Binding-site contacts:
Ligand atom C3' contacts residue MET286 of chain 1.F at 3.9 Å (hydrophobic).
Ligand atom C6' contacts residue PHE440 of chain 1.F at 3.9 Å (hydrophobic).
Ligand atom C1' contacts residue PHE440 of chain 1.F at 4.1 Å (hydrophobic).
Ligand atom C3 contacts residue ILE398 of chain 1.F at 3.9 Å (hydrophobic).
Ligand atom C1' contacts residue ILE189 of chain 1.F at 4.2 Å (hydrophobic).
Ligand atom C3 contacts residue ILE189 of chain 1.F at 3.9 Å (hydrophobic).
Ligand atom C2 contacts residue ILE189 of chain 1.F at 3.1 Å (hydrophobic).
Ligand atom C2' contacts residue MET228 of chain 1.F at 4.4 Å (hydrophobic).
Ligand atom C2' contacts residue ILE330 of chain 1.F at 3.7 Å (hydrophobic).
Ligand atom C2 contacts residue PRO229 of chain 1.F at 4.1 Å (hydrophobic).
Ligand atom C5' contacts residue ILE189 of chain 1.F at 3.8 Å (hydrophobic).
Ligand atom C5' contacts residue LEU442 of chain 1.F at 4.1 Å (hydrophobic).
Ligand atom O4' contacts residue MET286 of chain 1.F at 4.5 Å.
Ligand atom C3 contacts residue MET228 of chain 1.F at 3.8 Å (hydrophobic).
Ligand atom C1' contacts residue ILE398 of chain 1.F at 4.5 Å (hydrophobic).
Ligand atom C4' contacts residue GLU285 of chain 1.F at 4.4 Å.
Ligand atom O4' contacts residue GLU285 of chain 1.F at 3.2 Å (salt-bridge).
Ligand atom C4' contacts residue LEU442 of chain 1.F at 4.0 Å (hydrophobic).
Ligand atom C3' contacts residue ILE330 of chain 1.F at 3.6 Å (hydrophobic).
Ligand atom C2' contacts residue MET286 of chain 1.F at 4.5 Å (hydrophobic).
Ligand atom C2 contacts residue MET228 of chain 1.F at 4.1 Å (hydrophobic).
Ligand atom C6' contacts residue ILE189 of chain 1.F at 3.5 Å (hydrophobic).
Ligand atom C5' contacts residue PHE440 of chain 1.F at 4.2 Å (hydrophobic).
Ligand atom O4' contacts residue LEU442 of chain 1.F at 3.6 Å.
Ligand atom C4' contacts residue MET286 of chain 1.F at 4.3 Å (hydrophobic).

Sequence of chain 1.F:
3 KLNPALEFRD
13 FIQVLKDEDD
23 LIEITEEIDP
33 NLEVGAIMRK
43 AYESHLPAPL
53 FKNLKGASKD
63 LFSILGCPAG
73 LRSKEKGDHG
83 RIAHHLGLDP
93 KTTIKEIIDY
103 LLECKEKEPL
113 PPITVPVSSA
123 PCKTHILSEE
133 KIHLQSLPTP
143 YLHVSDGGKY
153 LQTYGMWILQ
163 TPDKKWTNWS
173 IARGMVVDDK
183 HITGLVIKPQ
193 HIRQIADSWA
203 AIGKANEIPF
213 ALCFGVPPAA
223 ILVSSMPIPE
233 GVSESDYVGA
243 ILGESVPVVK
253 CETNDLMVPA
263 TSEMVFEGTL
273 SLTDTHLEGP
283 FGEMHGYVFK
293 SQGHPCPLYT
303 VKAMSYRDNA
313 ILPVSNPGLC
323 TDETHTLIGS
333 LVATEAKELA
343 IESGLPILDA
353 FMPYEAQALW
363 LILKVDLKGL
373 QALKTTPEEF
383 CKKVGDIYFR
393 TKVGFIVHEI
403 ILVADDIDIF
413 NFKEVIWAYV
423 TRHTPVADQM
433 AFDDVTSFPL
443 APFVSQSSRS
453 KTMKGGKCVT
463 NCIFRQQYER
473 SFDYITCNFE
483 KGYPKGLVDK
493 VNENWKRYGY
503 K

A small-molecule ligand and the protein it binds are described below.
Small molecule (SMILES): C=Cc1ccc(O)cc1